Binding-site contacts:
Ligand atom C1 contacts residue GLN53 of chain 1.O at 3.6 Å.
Ligand atom O3 contacts residue TYR36 of chain 1.O at 3.4 Å (h-bond).
Ligand atom C2 contacts residue CA1 of chain 1.WB at 3.9 Å.
Ligand atom C1 contacts residue HIS50 of chain 1.O at 3.8 Å.
Ligand atom O2 contacts residue HIS50 of chain 1.O at 3.0 Å (h-bond).
Ligand atom O2 contacts residue GLN53 of chain 1.O at 2.8 Å (h-bond).
Ligand atom O6 contacts residue HIS50 of chain 1.O at 3.0 Å (h-bond).
Ligand atom C6 contacts residue HIS50 of chain 1.O at 3.6 Å.
Ligand atom C4 contacts residue THR104 of chain 1.O at 3.4 Å.
Ligand atom O3 contacts residue THR104 of chain 1.O at 3.3 Å (h-bond).
Ligand atom C3 contacts residue CA1 of chain 1.WB at 3.3 Å.
Ligand atom C3 contacts residue GLN53 of chain 1.O at 3.8 Å.
Ligand atom C4 contacts residue ASP100 of chain 1.O at 3.5 Å.
Ligand atom O6 contacts residue GLN53 of chain 1.O at 2.9 Å (h-bond).
Ligand atom C3 contacts residue THR104 of chain 1.O at 4.0 Å.
Ligand atom C3 contacts residue TYR36 of chain 1.O at 3.9 Å (hydrophobic).
Ligand atom O6 contacts residue VAL101 of chain 1.O at 3.9 Å.
Ligand atom C2 contacts residue TYR36 of chain 1.O at 3.6 Å (hydrophobic).
Ligand atom C2 contacts residue ASN107 of chain 1.O at 3.4 Å.
Ligand atom C5 contacts residue GLN53 of chain 1.O at 4.0 Å.
Ligand atom O4 contacts residue CA1 of chain 1.WB at 2.3 Å.
Ligand atom C4 contacts residue GLN53 of chain 1.O at 3.5 Å.
Ligand atom O4 contacts residue THR104 of chain 1.O at 3.4 Å (h-bond).
Ligand atom C6 contacts residue GLN53 of chain 1.O at 3.9 Å.
Ligand atom C6 contacts residue PRO51 of chain 1.O at 4.0 Å (hydrophobic).
Ligand atom C5 contacts residue GLN53 of chain 1.O at 3.7 Å.
Ligand atom O4 contacts residue ASP100 of chain 1.O at 2.6 Å (salt-bridge).
Ligand atom O4 contacts residue TYR36 of chain 1.O at 3.2 Å (h-bond).
Ligand atom O3 contacts residue CA1 of chain 1.WB at 2.4 Å.
Ligand atom O5 contacts residue HIS50 of chain 1.O at 3.0 Å (h-bond).
Ligand atom C5 contacts residue HIS50 of chain 1.O at 3.8 Å.
Ligand atom C6 contacts residue ASP100 of chain 1.O at 3.6 Å.
Ligand atom C3 contacts residue ASN107 of chain 1.O at 3.5 Å.
Ligand atom O5 contacts residue TYR36 of chain 1.O at 3.5 Å.
Ligand atom C4 contacts residue CA1 of chain 1.WB at 3.3 Å.
Ligand atom C2 contacts residue GLN53 of chain 1.O at 3.5 Å.
Ligand atom C6 contacts residue VAL101 of chain 1.O at 3.7 Å (hydrophobic).
Ligand atom O2 contacts residue ASN107 of chain 1.O at 2.8 Å (h-bond).
Ligand atom O3 contacts residue ASN107 of chain 1.O at 2.5 Å (h-bond).
Ligand atom O4 contacts residue GLN53 of chain 1.O at 2.7 Å (h-bond).

A protein and the small-molecule ligand that binds it are described below.
Small molecule (SMILES): OC[C@H]1O[C@H](O[C@H]2[C@@H](O)[C@@H](CO)O[C@@H](O[C@H]3[C@H](O)[C@@H](O)[C@H](O)O[C@@H]3CO)[C@@H]2O)[C@H](O)[C@@H](O)[C@H]1O

Sequence of chain 1.O:
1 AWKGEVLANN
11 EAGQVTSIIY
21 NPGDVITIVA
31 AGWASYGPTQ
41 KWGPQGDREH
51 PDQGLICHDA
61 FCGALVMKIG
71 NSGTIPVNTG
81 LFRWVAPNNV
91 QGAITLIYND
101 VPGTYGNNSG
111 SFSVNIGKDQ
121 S